Binding-site contacts:
Ligand atom O5' contacts residue ARG208 of chain 8.C at 4.0 Å.
Ligand atom P contacts residue ARG208 of chain 8.C at 4.5 Å.
Ligand atom O2' contacts residue ARG208 of chain 9.B at 4.1 Å.
Ligand atom OP2 contacts residue ARG208 of chain 8.C at 4.4 Å.
Ligand atom OP1 contacts residue SER211 of chain 9.B at 4.3 Å.
Ligand atom C1' contacts residue GLY67 of chain 9.B at 4.4 Å.
Ligand atom O2' contacts residue ARG65 of chain 9.B at 4.3 Å.
Ligand atom OP1 contacts residue ARG208 of chain 8.C at 4.1 Å.
Ligand atom O2' contacts residue ALA66 of chain 9.B at 3.6 Å.
Ligand atom O2' contacts residue GLY67 of chain 9.B at 3.3 Å (h-bond).
Ligand atom OP1 contacts residue ARG208 of chain 9.B at 4.1 Å.
Ligand atom N3 contacts residue ARG65 of chain 9.B at 4.1 Å.

Sequence of chain 9.B:
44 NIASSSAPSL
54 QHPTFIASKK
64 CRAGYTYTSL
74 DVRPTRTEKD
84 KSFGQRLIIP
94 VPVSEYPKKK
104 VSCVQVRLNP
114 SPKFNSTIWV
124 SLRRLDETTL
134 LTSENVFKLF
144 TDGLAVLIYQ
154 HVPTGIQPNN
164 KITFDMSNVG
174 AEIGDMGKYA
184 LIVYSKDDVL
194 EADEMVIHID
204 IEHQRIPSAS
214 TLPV

Sequence of chain 8.C:
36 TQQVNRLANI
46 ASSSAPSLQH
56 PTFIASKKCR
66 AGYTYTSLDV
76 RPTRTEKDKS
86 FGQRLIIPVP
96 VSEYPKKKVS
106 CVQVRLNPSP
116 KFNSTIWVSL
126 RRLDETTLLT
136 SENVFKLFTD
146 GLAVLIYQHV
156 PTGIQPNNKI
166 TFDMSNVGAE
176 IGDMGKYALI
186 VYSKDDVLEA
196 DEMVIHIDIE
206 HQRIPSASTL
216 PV

The protein below binds the small molecule below.
Small molecule (SMILES): Nc1ncnc2c1ncn2[C@@H]1O[C@H](CO[P](=O)(O)O[C@H]2[C@@H](O)[C@H](n3cnc4c(N)ncnc43)O[C@@H]2CO[P](=O)(O)O[C@H]2[C@@H](O)[C@H](n3cnc4c(N)ncnc43)O[C@@H]2CO)[C@@H](O)[C@H]1O